The protein below binds the small molecule below.
Small molecule (SMILES): CC(=O)N[C@@H]1[C@@H](O)[C@H](O)[C@@H](CO)O[C@H]1O

Sequence of chain 1.R:
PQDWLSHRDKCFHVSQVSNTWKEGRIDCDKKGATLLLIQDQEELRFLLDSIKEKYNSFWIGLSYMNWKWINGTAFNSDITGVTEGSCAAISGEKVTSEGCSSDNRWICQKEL

Binding-site contacts:
Ligand atom O3 contacts residue THR85 of chain 1.R at 4.4 Å.
Ligand atom O6 contacts residue ILE46 of chain 1.R at 3.0 Å (h-bond).
Ligand atom O6 contacts residue GLN47 of chain 1.R at 4.2 Å.
Ligand atom C7 contacts residue THR85 of chain 1.R at 4.2 Å.
Ligand atom C5 contacts residue TRP81 of chain 1.R at 4.4 Å (hydrophobic).
Ligand atom O5 contacts residue ASN83 of chain 1.R at 2.3 Å (h-bond).
Ligand atom C3 contacts residue THR85 of chain 1.R at 3.6 Å.
Ligand atom C1 contacts residue THR85 of chain 1.R at 3.3 Å.
Ligand atom C7 contacts residue ASN83 of chain 1.R at 3.6 Å.
Ligand atom C6 contacts residue ILE46 of chain 1.R at 3.2 Å (hydrophobic).
Ligand atom C2 contacts residue THR85 of chain 1.R at 3.5 Å.
Ligand atom C8 contacts residue THR85 of chain 1.R at 3.7 Å.
Ligand atom C2 contacts residue ASN83 of chain 1.R at 2.4 Å.
Ligand atom O5 contacts residue LEU45 of chain 1.R at 4.4 Å.
Ligand atom N2 contacts residue THR85 of chain 1.R at 3.1 Å (h-bond).
Ligand atom O6 contacts residue TRP81 of chain 1.R at 3.7 Å.
Ligand atom C6 contacts residue GLN47 of chain 1.R at 4.0 Å.
Ligand atom C3 contacts residue ASN83 of chain 1.R at 3.8 Å.
Ligand atom C4 contacts residue ASN83 of chain 1.R at 4.2 Å.
Ligand atom C5 contacts residue ASN83 of chain 1.R at 3.7 Å.
Ligand atom O5 contacts residue THR85 of chain 1.R at 4.4 Å.
Ligand atom O5 contacts residue TRP81 of chain 1.R at 4.4 Å.
Ligand atom O6 contacts residue LEU45 of chain 1.R at 3.5 Å.
Ligand atom O7 contacts residue ASN83 of chain 1.R at 4.0 Å.
Ligand atom C1 contacts residue ASN83 of chain 1.R at 1.4 Å.
Ligand atom N2 contacts residue ASN83 of chain 1.R at 2.9 Å (h-bond).